Binding-site contacts:
Ligand atom F1 contacts residue GLN195 of chain 1.A at 3.5 Å.
Ligand atom O2P contacts residue ALA243 of chain 1.A at 3.4 Å.
Ligand atom CA contacts residue ASP69 of chain 1.A at 3.5 Å.
Ligand atom O3P contacts residue GLY246 of chain 1.A at 3.6 Å.
Ligand atom F2 contacts residue GLN284 of chain 1.A at 3.5 Å.
Ligand atom C contacts residue ASP69 of chain 1.A at 3.7 Å.
Ligand atom CD1 contacts residue ALA243 of chain 1.A at 3.5 Å (hydrophobic).
Ligand atom O3P contacts residue ARG247 of chain 1.A at 3.0 Å (salt-bridge).
Ligand atom O contacts residue ARG68 of chain 1.A at 3.1 Å (salt-bridge).
Ligand atom CG contacts residue ALA243 of chain 1.A at 3.8 Å (hydrophobic).
Ligand atom O contacts residue GLN284 of chain 1.A at 3.5 Å (h-bond).
Ligand atom N contacts residue ASP69 of chain 1.A at 2.9 Å (salt-bridge).
Ligand atom C contacts residue ASP69 of chain 1.A at 3.7 Å.
Ligand atom N contacts residue ASP69 of chain 1.A at 3.2 Å (salt-bridge).
Ligand atom CE1 contacts residue GLN284 of chain 1.A at 3.5 Å.
Ligand atom N contacts residue ASP69 of chain 1.A at 3.0 Å (salt-bridge).
Ligand atom O2P contacts residue VAL245 of chain 1.A at 3.1 Å (h-bond).
Ligand atom N contacts residue PHE67 of chain 1.A at 3.3 Å.
Ligand atom C contacts residue ASP69 of chain 1.A at 3.7 Å.
Ligand atom P contacts residue GLY246 of chain 1.A at 3.8 Å.
Ligand atom CZ contacts residue ALA243 of chain 1.A at 3.6 Å (hydrophobic).
Ligand atom OE1 contacts residue ARG68 of chain 1.A at 2.9 Å (salt-bridge).
Ligand atom O contacts residue PHE67 of chain 1.A at 3.5 Å.
Ligand atom CD1 contacts residue ILE70 of chain 1.A at 3.7 Å (hydrophobic).
Ligand atom O1P contacts residue CYS241 of chain 1.A at 3.5 Å (h-bond).
Ligand atom O1P contacts residue ARG242 of chain 1.A at 3.2 Å.
Ligand atom O1P contacts residue ARG247 of chain 1.A at 3.2 Å (salt-bridge).
Ligand atom O3P contacts residue CYS241 of chain 1.A at 3.3 Å (h-bond).
Ligand atom O2P contacts residue GLY246 of chain 1.A at 2.8 Å (h-bond).
Ligand atom O2P contacts residue CYS241 of chain 1.A at 3.3 Å (h-bond).
Ligand atom CA contacts residue PHE67 of chain 1.A at 3.6 Å (hydrophobic).
Ligand atom CB contacts residue ILE70 of chain 1.A at 3.7 Å (hydrophobic).
Ligand atom CA contacts residue ASP69 of chain 1.A at 3.3 Å.
Ligand atom F1 contacts residue ASP194 of chain 1.A at 3.4 Å.
Ligand atom O1P contacts residue ALA243 of chain 1.A at 2.9 Å (h-bond).
Ligand atom O2P contacts residue GLY244 of chain 1.A at 3.4 Å (h-bond).
Ligand atom CB contacts residue PHE67 of chain 1.A at 3.5 Å (hydrophobic).
Ligand atom P contacts residue CYS241 of chain 1.A at 3.5 Å.
Ligand atom CE1 contacts residue ALA243 of chain 1.A at 3.4 Å (hydrophobic).
Ligand atom CE1 contacts residue VAL245 of chain 1.A at 3.5 Å (hydrophobic).

Sequence of chain 1.A:
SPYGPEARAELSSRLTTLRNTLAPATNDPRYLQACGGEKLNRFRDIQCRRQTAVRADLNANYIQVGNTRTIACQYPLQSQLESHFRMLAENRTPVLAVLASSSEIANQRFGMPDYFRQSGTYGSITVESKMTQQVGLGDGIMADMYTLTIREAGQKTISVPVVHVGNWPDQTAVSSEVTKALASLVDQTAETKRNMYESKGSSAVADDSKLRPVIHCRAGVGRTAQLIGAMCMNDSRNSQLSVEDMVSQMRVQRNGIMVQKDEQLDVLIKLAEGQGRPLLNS

This protein binds this small molecule.
Small molecule (SMILES): CC(C)C[C@H](NC(=O)[C@H](Cc1ccc(C(F)(F)P(=O)(O)O)cc1)NC(=O)[C@H](CCC(=O)O)NC(=O)[C@@H](N)CC(=O)O)C(N)=O